This protein binds this small molecule.
Small molecule (SMILES): O=C(Nc1ccccc1)C(=O)N[C@@H]1O[C@H](CO)[C@@H](O)[C@H](O)[C@H]1O

Sequence of chain 1.A:
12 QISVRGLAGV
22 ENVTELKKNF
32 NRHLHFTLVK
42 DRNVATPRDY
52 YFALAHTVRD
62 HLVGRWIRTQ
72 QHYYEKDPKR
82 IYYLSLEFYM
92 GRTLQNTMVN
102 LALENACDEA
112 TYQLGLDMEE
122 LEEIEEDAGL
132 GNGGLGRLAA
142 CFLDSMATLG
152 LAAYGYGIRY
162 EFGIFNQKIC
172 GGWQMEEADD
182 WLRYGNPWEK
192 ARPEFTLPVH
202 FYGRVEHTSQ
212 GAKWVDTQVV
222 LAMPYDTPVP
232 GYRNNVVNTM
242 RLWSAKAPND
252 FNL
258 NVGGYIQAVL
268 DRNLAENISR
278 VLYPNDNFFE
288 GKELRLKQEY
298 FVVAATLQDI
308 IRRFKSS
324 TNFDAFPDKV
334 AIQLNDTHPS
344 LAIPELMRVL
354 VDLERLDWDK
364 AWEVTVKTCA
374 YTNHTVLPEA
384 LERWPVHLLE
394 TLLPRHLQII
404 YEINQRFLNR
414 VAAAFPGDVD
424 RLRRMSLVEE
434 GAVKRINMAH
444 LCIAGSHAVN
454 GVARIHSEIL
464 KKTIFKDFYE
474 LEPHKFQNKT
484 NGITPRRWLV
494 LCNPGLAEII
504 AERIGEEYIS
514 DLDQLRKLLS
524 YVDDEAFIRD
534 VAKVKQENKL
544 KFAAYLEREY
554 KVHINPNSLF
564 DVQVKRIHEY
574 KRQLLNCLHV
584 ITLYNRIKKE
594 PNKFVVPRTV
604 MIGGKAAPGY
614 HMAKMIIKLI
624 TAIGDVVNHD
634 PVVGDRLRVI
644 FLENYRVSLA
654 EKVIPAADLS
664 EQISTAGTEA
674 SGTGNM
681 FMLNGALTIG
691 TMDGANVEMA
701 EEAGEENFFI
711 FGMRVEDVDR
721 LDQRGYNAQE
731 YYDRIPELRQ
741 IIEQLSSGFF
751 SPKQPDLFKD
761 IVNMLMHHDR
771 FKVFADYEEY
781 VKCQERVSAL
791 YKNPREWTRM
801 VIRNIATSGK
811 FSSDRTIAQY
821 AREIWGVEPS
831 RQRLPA

Binding-site contacts:
Ligand atom O3 contacts residue ALA673 of chain 1.A at 3.3 Å (h-bond).
Ligand atom C10 contacts residue ASN284 of chain 1.A at 3.7 Å.
Ligand atom O5 contacts residue LEU136 of chain 1.A at 3.8 Å.
Ligand atom O3 contacts residue SER674 of chain 1.A at 3.0 Å (h-bond).
Ligand atom N1 contacts residue HIS377 of chain 1.A at 3.2 Å (h-bond).
Ligand atom C8 contacts residue ASN284 of chain 1.A at 3.5 Å.
Ligand atom C13 contacts residue HIS341 of chain 1.A at 3.7 Å.
Ligand atom C11 contacts residue HIS341 of chain 1.A at 3.5 Å.
Ligand atom O2 contacts residue TYR573 of chain 1.A at 3.1 Å (h-bond).
Ligand atom C7 contacts residue LEU136 of chain 1.A at 3.6 Å (hydrophobic).
Ligand atom C6 contacts residue GLY135 of chain 1.A at 3.7 Å.
Ligand atom O7 contacts residue ASP283 of chain 1.A at 3.7 Å.
Ligand atom C3 contacts residue GLU672 of chain 1.A at 3.3 Å.
Ligand atom O6 contacts residue LEU139 of chain 1.A at 3.8 Å.
Ligand atom O7 contacts residue LEU136 of chain 1.A at 3.2 Å.
Ligand atom O4 contacts residue GLY675 of chain 1.A at 2.9 Å (h-bond).
Ligand atom C1 contacts residue HIS377 of chain 1.A at 3.7 Å.
Ligand atom C13 contacts residue GLU88 of chain 1.A at 3.7 Å.
Ligand atom C13 contacts residue ASN282 of chain 1.A at 3.2 Å.
Ligand atom O2 contacts residue ASN284 of chain 1.A at 3.4 Å (h-bond).
Ligand atom O6 contacts residue ASN484 of chain 1.A at 2.8 Å (h-bond).
Ligand atom O5 contacts residue HIS377 of chain 1.A at 3.6 Å.
Ligand atom C7 contacts residue ASN284 of chain 1.A at 3.4 Å.
Ligand atom C6 contacts residue HIS377 of chain 1.A at 3.5 Å.
Ligand atom C4 contacts residue GLY675 of chain 1.A at 3.8 Å.
Ligand atom O2 contacts residue GLU672 of chain 1.A at 3.1 Å (salt-bridge).
Ligand atom O3 contacts residue GLY675 of chain 1.A at 3.0 Å (h-bond).
Ligand atom N1 contacts residue ASN284 of chain 1.A at 3.5 Å (h-bond).
Ligand atom O6 contacts residue HIS377 of chain 1.A at 2.7 Å (h-bond).
Ligand atom C14 contacts residue ASN282 of chain 1.A at 3.4 Å.
Ligand atom O4 contacts residue ASN484 of chain 1.A at 3.5 Å (h-bond).
Ligand atom C14 contacts residue GLU88 of chain 1.A at 3.5 Å.
Ligand atom O3 contacts residue GLU672 of chain 1.A at 2.7 Å (salt-bridge).
Ligand atom O4 contacts residue SER674 of chain 1.A at 3.6 Å.
Ligand atom O8 contacts residue ASN284 of chain 1.A at 3.7 Å.
Ligand atom O6 contacts residue VAL455 of chain 1.A at 3.7 Å.
Ligand atom C2 contacts residue HIS377 of chain 1.A at 3.4 Å.
Ligand atom C9 contacts residue ASN284 of chain 1.A at 3.7 Å.
Ligand atom C12 contacts residue HIS341 of chain 1.A at 3.5 Å.
Ligand atom C6 contacts residue ASN484 of chain 1.A at 3.3 Å.